Sequence of chain 1.BA:
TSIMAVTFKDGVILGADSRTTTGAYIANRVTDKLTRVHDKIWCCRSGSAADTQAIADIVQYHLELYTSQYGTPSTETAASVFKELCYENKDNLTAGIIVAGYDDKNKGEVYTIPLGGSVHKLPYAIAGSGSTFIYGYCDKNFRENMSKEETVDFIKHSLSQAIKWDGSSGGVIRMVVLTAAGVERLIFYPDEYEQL

A small-molecule ligand and the protein it binds are described below.
Small molecule (SMILES): CC(C)C[C@H](NC(=O)[C@H](CCc1ccccc1)NC(=O)CN1CCOCC1)C(=O)N[C@@H](Cc1ccccc1)C(=O)N[C@@H](CC(C)C)[C@@H](O)[C@H](C)CO

Sequence of chain 1.V:
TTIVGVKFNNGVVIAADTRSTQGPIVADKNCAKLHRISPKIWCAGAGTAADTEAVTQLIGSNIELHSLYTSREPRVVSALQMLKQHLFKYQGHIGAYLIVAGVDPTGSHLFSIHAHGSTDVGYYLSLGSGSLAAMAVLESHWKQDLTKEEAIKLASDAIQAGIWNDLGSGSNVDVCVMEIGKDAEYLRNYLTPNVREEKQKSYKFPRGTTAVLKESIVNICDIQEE

Binding-site contacts:
Ligand atom C24 contacts residue THR20 of chain 1.BA at 3.7 Å.
Ligand atom O60 contacts residue THR1 of chain 1.BA at 3.0 Å (h-bond).
Ligand atom O29 contacts residue ALA49 of chain 1.BA at 3.2 Å (h-bond).
Ligand atom N30 contacts residue THR21 of chain 1.BA at 3.1 Å (h-bond).
Ligand atom C23 contacts residue THR21 of chain 1.BA at 3.5 Å.
Ligand atom C34 contacts residue GLY47 of chain 1.BA at 3.5 Å.
Ligand atom C47 contacts residue THR1 of chain 1.BA at 1.4 Å.
Ligand atom O48 contacts residue GLY47 of chain 1.BA at 3.0 Å (h-bond).
Ligand atom C35 contacts residue SER48 of chain 1.BA at 3.9 Å.
Ligand atom C42 contacts residue GLY47 of chain 1.BA at 3.8 Å.
Ligand atom C27 contacts residue THR22 of chain 1.BA at 2.9 Å.
Ligand atom C31 contacts residue GLY47 of chain 1.BA at 3.5 Å.
Ligand atom O21 contacts residue THR21 of chain 1.BA at 3.7 Å.
Ligand atom C16 contacts residue SER48 of chain 1.BA at 3.9 Å.
Ligand atom C3 contacts residue THR22 of chain 1.BA at 3.3 Å.
Ligand atom O48 contacts residue THR1 of chain 1.BA at 2.3 Å (h-bond).
Ligand atom C59 contacts residue SER129 of chain 1.BA at 3.6 Å.
Ligand atom C44 contacts residue THR1 of chain 1.BA at 3.5 Å.
Ligand atom C39 contacts residue GLY47 of chain 1.BA at 3.6 Å.
Ligand atom C26 contacts residue HIS114 of chain 1.V at 3.6 Å.
Ligand atom C58 contacts residue SER168 of chain 1.BA at 3.2 Å.
Ligand atom C51 contacts residue THR1 of chain 1.BA at 1.5 Å.
Ligand atom N41 contacts residue GLY47 of chain 1.BA at 3.0 Å (h-bond).
Ligand atom C59 contacts residue THR1 of chain 1.BA at 2.5 Å.
Ligand atom C43 contacts residue THR1 of chain 1.BA at 2.7 Å.
Ligand atom O48 contacts residue SER46 of chain 1.BA at 3.5 Å.
Ligand atom O60 contacts residue SER129 of chain 1.BA at 3.8 Å.
Ligand atom C46 contacts residue THR20 of chain 1.BA at 3.5 Å.
Ligand atom C45 contacts residue ARG45 of chain 1.BA at 3.5 Å.
Ligand atom N41 contacts residue THR1 of chain 1.BA at 3.6 Å.
Ligand atom C26 contacts residue ASP120 of chain 1.V at 3.8 Å.
Ligand atom C58 contacts residue THR1 of chain 1.BA at 2.5 Å.
Ligand atom C28 contacts residue THR21 of chain 1.BA at 3.8 Å.
Ligand atom N4 contacts residue THR22 of chain 1.BA at 3.8 Å.
Ligand atom C43 contacts residue GLY47 of chain 1.BA at 3.3 Å.
Ligand atom C42 contacts residue THR1 of chain 1.BA at 2.3 Å.
Ligand atom O40 contacts residue THR20 of chain 1.BA at 3.4 Å.
Ligand atom C26 contacts residue SER118 of chain 1.V at 3.7 Å.
Ligand atom O40 contacts residue THR21 of chain 1.BA at 3.3 Å (h-bond).
Ligand atom C13 contacts residue HIS116 of chain 1.V at 3.7 Å.